Sequence of chain 1.H:
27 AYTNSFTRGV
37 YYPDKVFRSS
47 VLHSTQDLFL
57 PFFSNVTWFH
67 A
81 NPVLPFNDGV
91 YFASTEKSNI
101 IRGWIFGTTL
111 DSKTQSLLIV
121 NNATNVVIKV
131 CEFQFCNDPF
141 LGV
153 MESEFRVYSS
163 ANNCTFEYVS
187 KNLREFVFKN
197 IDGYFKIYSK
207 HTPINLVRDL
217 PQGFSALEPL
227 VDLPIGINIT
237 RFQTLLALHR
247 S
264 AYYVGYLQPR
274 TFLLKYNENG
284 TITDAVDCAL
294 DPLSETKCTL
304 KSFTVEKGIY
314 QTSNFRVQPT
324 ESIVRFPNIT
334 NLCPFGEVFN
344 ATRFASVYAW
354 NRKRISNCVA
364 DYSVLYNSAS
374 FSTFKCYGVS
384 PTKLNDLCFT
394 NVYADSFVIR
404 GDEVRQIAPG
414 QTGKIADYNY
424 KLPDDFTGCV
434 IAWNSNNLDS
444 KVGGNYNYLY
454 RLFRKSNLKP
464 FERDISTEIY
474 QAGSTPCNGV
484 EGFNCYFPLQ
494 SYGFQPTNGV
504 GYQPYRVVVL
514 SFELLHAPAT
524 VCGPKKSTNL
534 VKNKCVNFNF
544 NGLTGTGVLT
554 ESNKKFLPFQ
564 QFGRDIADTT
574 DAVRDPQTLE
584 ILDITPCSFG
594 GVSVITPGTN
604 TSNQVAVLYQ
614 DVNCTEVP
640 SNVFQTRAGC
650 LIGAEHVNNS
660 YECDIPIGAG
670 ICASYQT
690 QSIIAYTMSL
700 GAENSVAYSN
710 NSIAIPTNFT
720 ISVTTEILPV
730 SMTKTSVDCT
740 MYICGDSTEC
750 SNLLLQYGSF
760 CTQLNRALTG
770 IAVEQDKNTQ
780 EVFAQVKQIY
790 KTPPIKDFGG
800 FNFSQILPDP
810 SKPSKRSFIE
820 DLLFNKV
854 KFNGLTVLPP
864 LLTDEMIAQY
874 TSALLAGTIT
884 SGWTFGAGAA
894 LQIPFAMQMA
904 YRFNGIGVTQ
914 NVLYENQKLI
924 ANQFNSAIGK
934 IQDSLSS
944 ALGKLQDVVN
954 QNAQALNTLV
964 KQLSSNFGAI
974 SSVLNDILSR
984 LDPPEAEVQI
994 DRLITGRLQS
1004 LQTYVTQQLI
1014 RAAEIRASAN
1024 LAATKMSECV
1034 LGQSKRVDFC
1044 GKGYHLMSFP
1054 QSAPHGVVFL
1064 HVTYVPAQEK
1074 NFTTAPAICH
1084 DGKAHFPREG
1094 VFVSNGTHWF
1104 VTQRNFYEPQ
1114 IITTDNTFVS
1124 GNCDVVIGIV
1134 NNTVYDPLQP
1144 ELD

Sequence of chain 1.J:
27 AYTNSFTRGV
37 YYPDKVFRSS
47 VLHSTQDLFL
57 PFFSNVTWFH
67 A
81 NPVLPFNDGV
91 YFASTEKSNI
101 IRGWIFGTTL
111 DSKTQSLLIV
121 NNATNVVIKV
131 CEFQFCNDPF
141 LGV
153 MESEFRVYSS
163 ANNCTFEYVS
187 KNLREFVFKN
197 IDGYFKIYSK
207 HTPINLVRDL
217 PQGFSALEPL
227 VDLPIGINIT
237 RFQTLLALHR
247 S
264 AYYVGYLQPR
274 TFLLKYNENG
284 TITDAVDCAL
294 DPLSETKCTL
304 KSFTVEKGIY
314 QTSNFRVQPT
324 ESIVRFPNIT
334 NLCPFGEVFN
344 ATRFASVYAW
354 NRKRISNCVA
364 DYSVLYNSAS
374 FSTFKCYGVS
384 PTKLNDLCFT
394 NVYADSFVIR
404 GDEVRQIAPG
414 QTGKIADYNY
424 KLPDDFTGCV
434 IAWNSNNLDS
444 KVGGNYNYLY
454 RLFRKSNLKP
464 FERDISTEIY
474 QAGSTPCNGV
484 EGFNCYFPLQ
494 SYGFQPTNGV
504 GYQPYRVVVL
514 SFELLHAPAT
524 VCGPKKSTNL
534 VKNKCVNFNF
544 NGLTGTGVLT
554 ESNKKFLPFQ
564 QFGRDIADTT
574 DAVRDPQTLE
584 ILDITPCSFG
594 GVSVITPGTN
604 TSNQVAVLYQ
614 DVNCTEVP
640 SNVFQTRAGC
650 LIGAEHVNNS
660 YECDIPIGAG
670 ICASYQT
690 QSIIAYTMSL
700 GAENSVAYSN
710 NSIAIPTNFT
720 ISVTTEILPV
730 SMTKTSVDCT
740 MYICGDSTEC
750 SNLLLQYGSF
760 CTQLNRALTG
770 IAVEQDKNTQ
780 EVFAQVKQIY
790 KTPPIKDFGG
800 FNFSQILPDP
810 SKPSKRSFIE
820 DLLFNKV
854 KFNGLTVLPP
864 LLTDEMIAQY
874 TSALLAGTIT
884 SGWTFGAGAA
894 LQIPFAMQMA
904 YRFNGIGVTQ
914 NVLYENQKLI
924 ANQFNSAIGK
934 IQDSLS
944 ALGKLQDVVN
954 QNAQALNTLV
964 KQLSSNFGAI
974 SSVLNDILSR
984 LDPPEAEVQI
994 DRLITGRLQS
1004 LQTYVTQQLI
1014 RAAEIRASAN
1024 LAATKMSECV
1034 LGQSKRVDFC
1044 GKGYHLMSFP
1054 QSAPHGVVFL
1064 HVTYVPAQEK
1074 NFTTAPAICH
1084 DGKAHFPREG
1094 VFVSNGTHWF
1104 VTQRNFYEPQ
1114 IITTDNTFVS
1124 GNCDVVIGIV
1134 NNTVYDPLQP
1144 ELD

A protein and the small-molecule ligand that binds it are described below.
Small molecule (SMILES): CC(=O)N[C@H]1[C@H](O[C@H]2[C@H](O)[C@@H](NC(C)=O)CO[C@@H]2CO)O[C@H](CO)[C@@H](O)[C@@H]1O

Binding-site contacts:
Ligand atom C4 contacts residue ASN709 of chain 1.J at 4.2 Å.
Ligand atom C2 contacts residue ASN709 of chain 1.J at 2.4 Å.
Ligand atom O5 contacts residue ASN709 of chain 1.J at 2.4 Å (h-bond).
Ligand atom O7 contacts residue ASN709 of chain 1.J at 4.2 Å.
Ligand atom O7 contacts residue ILE1130 of chain 1.J at 4.5 Å.
Ligand atom C1 contacts residue ASN709 of chain 1.J at 1.4 Å.
Ligand atom C7 contacts residue ASN709 of chain 1.J at 3.4 Å.
Ligand atom C5 contacts residue ASN709 of chain 1.J at 3.7 Å.
Ligand atom O7 contacts residue GLY1131 of chain 1.J at 4.0 Å.
Ligand atom C8 contacts residue ASN709 of chain 1.J at 3.6 Å.
Ligand atom C3 contacts residue ASN709 of chain 1.J at 3.8 Å.
Ligand atom C1 contacts residue ASP796 of chain 1.H at 4.1 Å.
Ligand atom O5 contacts residue ASP796 of chain 1.H at 3.9 Å.
Ligand atom N2 contacts residue ASN709 of chain 1.J at 2.8 Å (h-bond).